Sequence of chain 1.A:
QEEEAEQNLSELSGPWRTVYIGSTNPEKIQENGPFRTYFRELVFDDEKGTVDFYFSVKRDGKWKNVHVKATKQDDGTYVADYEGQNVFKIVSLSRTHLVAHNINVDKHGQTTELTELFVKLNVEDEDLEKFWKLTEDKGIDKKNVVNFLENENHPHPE

Binding-site contacts:
Ligand atom C10 contacts residue ILE22 of chain 1.A at 3.9 Å (hydrophobic).
Ligand atom C2 contacts residue THR38 of chain 1.A at 3.9 Å.
Ligand atom C10 contacts residue PRZ1 of chain 1.C at 0.4 Å.
Ligand atom C11 contacts residue PRZ1 of chain 1.C at 0.6 Å.
Ligand atom C2 contacts residue PHE36 of chain 1.A at 4.0 Å (hydrophobic).
Ligand atom N1 contacts residue PHE54 of chain 1.A at 3.8 Å.
Ligand atom C4 contacts residue PRZ1 of chain 1.C at 1.8 Å.
Ligand atom C14 contacts residue PRZ1 of chain 1.C at 0.9 Å.
Ligand atom C1 contacts residue PHE36 of chain 1.A at 4.0 Å (hydrophobic).
Ligand atom C7 contacts residue ASN103 of chain 1.A at 3.9 Å.
Ligand atom C7 contacts residue GLU117 of chain 1.A at 4.0 Å.
Ligand atom C8 contacts residue PHE119 of chain 1.A at 3.9 Å (hydrophobic).
Ligand atom C4 contacts residue PHE56 of chain 1.A at 3.4 Å (hydrophobic).
Ligand atom C12 contacts residue PRZ1 of chain 1.C at 0.4 Å.
Ligand atom C4 contacts residue TYR83 of chain 1.A at 3.6 Å (hydrophobic).
Ligand atom C7 contacts residue ALA101 of chain 1.A at 3.9 Å (hydrophobic).
Ligand atom C8 contacts residue GLU117 of chain 1.A at 3.8 Å.
Ligand atom C6 contacts residue PHE56 of chain 1.A at 4.1 Å (hydrophobic).
Ligand atom C6 contacts residue PRZ1 of chain 1.C at 1.9 Å.
Ligand atom C2 contacts residue PRZ1 of chain 1.C at 0.5 Å.
Ligand atom C11 contacts residue ASN103 of chain 1.A at 3.9 Å.
Ligand atom C8 contacts residue LEU115 of chain 1.A at 4.2 Å (hydrophobic).
Ligand atom C5 contacts residue PRZ1 of chain 1.C at 1.3 Å.
Ligand atom N1 contacts residue PRZ1 of chain 1.C at 2.7 Å.
Ligand atom C1 contacts residue PRZ1 of chain 1.C at 0.5 Å.
Ligand atom C7 contacts residue THR116 of chain 1.A at 4.1 Å.
Ligand atom C14 contacts residue ASN103 of chain 1.A at 4.1 Å.
Ligand atom C13 contacts residue PRZ1 of chain 1.C at 0.3 Å.
Ligand atom C13 contacts residue THR38 of chain 1.A at 3.7 Å.
Ligand atom C9 contacts residue ASN103 of chain 1.A at 3.4 Å.
Ligand atom C8 contacts residue PRZ1 of chain 1.C at 0.4 Å.
Ligand atom C3 contacts residue PRZ1 of chain 1.C at 0.8 Å.
Ligand atom C2 contacts residue PHE56 of chain 1.A at 4.1 Å (hydrophobic).
Ligand atom C10 contacts residue PHE119 of chain 1.A at 3.9 Å (hydrophobic).
Ligand atom C9 contacts residue PRZ1 of chain 1.C at 0.6 Å.
Ligand atom N1 contacts residue PHE89 of chain 1.A at 3.7 Å.
Ligand atom C13 contacts residue PHE36 of chain 1.A at 3.8 Å (hydrophobic).
Ligand atom C8 contacts residue THR116 of chain 1.A at 3.7 Å.
Ligand atom C12 contacts residue PHE119 of chain 1.A at 4.2 Å (hydrophobic).
Ligand atom C7 contacts residue PRZ1 of chain 1.C at 0.5 Å.

This protein binds this small molecule.
Small molecule (SMILES): Nc1cccc2cc3ccccc3cc12